A protein and the small-molecule ligand that binds it are described below.
Small molecule (SMILES): NCC(=O)O

Sequence of chain 3.A:
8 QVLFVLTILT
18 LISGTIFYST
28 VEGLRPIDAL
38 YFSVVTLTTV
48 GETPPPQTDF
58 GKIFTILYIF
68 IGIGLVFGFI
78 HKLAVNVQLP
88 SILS

Sequence of chain 2.A:
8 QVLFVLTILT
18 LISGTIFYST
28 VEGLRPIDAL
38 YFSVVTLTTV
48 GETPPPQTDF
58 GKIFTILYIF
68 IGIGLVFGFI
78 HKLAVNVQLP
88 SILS

Binding-site contacts:
Ligand atom C contacts residue ILE34 of chain 3.A at 3.6 Å (hydrophobic).
Ligand atom CA contacts residue ARG32 of chain 3.A at 3.3 Å.
Ligand atom OXT contacts residue ILE34 of chain 3.A at 3.0 Å (h-bond).
Ligand atom C contacts residue ARG32 of chain 3.A at 4.0 Å.
Ligand atom CA contacts residue PRO33 of chain 3.A at 3.9 Å (hydrophobic).
Ligand atom C contacts residue PRO33 of chain 3.A at 4.3 Å (hydrophobic).
Ligand atom O contacts residue ARG32 of chain 3.A at 3.8 Å.
Ligand atom O contacts residue ILE34 of chain 3.A at 4.0 Å.
Ligand atom N contacts residue ARG32 of chain 3.A at 3.6 Å.
Ligand atom CA contacts residue ILE34 of chain 3.A at 3.9 Å (hydrophobic).
Ligand atom O contacts residue ASP56 of chain 2.A at 4.2 Å.
Ligand atom OXT contacts residue PRO33 of chain 3.A at 3.4 Å.